Sequence of chain 1.A:
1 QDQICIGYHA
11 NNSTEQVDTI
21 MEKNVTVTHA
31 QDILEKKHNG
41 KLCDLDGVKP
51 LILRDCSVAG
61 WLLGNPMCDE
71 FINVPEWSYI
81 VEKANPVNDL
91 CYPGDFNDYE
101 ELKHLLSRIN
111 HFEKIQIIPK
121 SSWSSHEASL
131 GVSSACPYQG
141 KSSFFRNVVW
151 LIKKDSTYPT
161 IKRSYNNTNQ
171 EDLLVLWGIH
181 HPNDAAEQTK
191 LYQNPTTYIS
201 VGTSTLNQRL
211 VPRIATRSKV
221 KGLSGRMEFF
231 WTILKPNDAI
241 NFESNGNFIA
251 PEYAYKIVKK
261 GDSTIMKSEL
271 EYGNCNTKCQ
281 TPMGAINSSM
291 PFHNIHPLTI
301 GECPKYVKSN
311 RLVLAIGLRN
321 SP

Sequence of chain 1.B:
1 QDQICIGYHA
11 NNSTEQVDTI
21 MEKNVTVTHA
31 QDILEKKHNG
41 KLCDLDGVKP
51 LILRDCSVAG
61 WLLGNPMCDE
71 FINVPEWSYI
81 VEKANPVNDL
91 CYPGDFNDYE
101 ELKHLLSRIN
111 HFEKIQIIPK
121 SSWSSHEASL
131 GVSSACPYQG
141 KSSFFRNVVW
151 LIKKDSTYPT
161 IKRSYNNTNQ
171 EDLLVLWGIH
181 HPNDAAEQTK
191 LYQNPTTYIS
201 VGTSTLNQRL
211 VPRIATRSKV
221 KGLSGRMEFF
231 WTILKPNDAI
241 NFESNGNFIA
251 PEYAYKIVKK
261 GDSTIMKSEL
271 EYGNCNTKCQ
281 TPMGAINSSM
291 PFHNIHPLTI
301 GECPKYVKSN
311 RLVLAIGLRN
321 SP

Binding-site contacts:
Ligand atom C8 contacts residue ASN237 of chain 1.A at 3.7 Å.
Ligand atom C7 contacts residue ASN166 of chain 1.A at 3.5 Å.
Ligand atom C8 contacts residue ASP238 of chain 1.A at 3.6 Å.
Ligand atom C4 contacts residue ASN166 of chain 1.A at 4.2 Å.
Ligand atom C7 contacts residue ALA239 of chain 1.A at 4.2 Å (hydrophobic).
Ligand atom O5 contacts residue ASN237 of chain 1.A at 4.3 Å.
Ligand atom C3 contacts residue ASN166 of chain 1.A at 3.8 Å.
Ligand atom C8 contacts residue ALA239 of chain 1.A at 3.6 Å (hydrophobic).
Ligand atom N2 contacts residue ASN237 of chain 1.A at 2.8 Å (h-bond).
Ligand atom O7 contacts residue ASN166 of chain 1.A at 3.5 Å (h-bond).
Ligand atom C1 contacts residue ASN166 of chain 1.A at 1.4 Å.
Ligand atom O7 contacts residue ALA239 of chain 1.A at 4.2 Å.
Ligand atom C3 contacts residue ASN237 of chain 1.A at 4.0 Å.
Ligand atom C5 contacts residue ASN166 of chain 1.A at 3.7 Å.
Ligand atom C5 contacts residue ASN237 of chain 1.A at 3.8 Å.
Ligand atom C2 contacts residue ASN237 of chain 1.A at 3.7 Å.
Ligand atom C2 contacts residue ASN166 of chain 1.A at 2.4 Å.
Ligand atom C6 contacts residue ASN237 of chain 1.A at 4.3 Å.
Ligand atom C1 contacts residue ASN237 of chain 1.A at 3.9 Å.
Ligand atom C7 contacts residue ASN237 of chain 1.A at 3.7 Å.
Ligand atom N2 contacts residue ASN166 of chain 1.A at 2.9 Å (h-bond).
Ligand atom O5 contacts residue ASN166 of chain 1.A at 2.4 Å (h-bond).
Ligand atom N2 contacts residue ASP238 of chain 1.A at 4.5 Å.
Ligand atom C8 contacts residue SER218 of chain 1.B at 4.1 Å.

A protein and the small-molecule ligand that binds it are described below.
Small molecule (SMILES): CC(=O)N[C@H]1[C@H](O[C@H]2[C@H](O)[C@@H](NC(C)=O)CO[C@@H]2CO)O[C@H](CO)[C@@H](O)[C@@H]1O